Sequence of chain 1.A:
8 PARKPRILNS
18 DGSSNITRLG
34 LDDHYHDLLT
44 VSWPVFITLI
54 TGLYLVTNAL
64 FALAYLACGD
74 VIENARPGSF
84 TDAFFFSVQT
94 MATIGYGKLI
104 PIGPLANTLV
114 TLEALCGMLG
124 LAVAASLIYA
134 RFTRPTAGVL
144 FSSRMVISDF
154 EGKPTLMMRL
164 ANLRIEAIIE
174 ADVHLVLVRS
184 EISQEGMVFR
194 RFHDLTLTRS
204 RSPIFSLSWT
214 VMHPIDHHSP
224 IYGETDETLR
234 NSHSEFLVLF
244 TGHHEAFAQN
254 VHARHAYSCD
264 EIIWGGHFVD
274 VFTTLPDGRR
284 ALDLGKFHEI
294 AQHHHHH

This small molecule binds to this protein.
Small molecule (SMILES): C[N+](C)(C)CCOP(=O)(O)O

Sequence of chain 4.A:
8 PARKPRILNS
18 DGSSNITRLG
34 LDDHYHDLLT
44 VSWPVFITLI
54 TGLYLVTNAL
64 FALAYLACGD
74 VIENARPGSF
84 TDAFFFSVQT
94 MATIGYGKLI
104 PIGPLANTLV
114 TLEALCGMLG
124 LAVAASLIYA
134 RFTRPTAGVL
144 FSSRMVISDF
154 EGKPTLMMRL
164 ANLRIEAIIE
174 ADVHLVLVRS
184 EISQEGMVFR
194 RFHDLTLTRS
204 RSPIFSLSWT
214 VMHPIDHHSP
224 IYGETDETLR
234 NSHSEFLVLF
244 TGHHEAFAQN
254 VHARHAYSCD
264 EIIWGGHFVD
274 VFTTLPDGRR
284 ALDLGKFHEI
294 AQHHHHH

Binding-site contacts:
Ligand atom O3 contacts residue PHE195 of chain 4.A at 3.5 Å.
Ligand atom C1 contacts residue PHE195 of chain 4.A at 3.6 Å (hydrophobic).
Ligand atom P1 contacts residue SER211 of chain 1.A at 4.2 Å.
Ligand atom O4 contacts residue SER209 of chain 1.A at 2.5 Å (h-bond).
Ligand atom O4 contacts residue PHE208 of chain 1.A at 3.5 Å.
Ligand atom C3 contacts residue SER211 of chain 1.A at 3.1 Å.
Ligand atom C4 contacts residue TRP212 of chain 1.A at 3.3 Å (hydrophobic).
Ligand atom O4 contacts residue SER211 of chain 1.A at 4.2 Å.
Ligand atom C5 contacts residue ARG202 of chain 1.A at 3.6 Å.
Ligand atom O3 contacts residue SER209 of chain 1.A at 4.4 Å.
Ligand atom O2 contacts residue ILE207 of chain 1.A at 4.0 Å.
Ligand atom N1 contacts residue SER205 of chain 1.A at 4.0 Å.
Ligand atom C5 contacts residue TRP212 of chain 1.A at 4.3 Å (hydrophobic).
Ligand atom O2 contacts residue SER211 of chain 1.A at 3.7 Å.
Ligand atom C3 contacts residue TRP212 of chain 1.A at 3.5 Å (hydrophobic).
Ligand atom O2 contacts residue PHE208 of chain 1.A at 3.8 Å.
Ligand atom P1 contacts residue SER209 of chain 1.A at 4.0 Å.
Ligand atom O4 contacts residue LEU210 of chain 1.A at 2.5 Å (h-bond).
Ligand atom C5 contacts residue SER205 of chain 1.A at 4.5 Å.
Ligand atom C2 contacts residue PHE195 of chain 4.A at 3.4 Å (hydrophobic).
Ligand atom C5 contacts residue PHE195 of chain 4.A at 4.0 Å (hydrophobic).
Ligand atom C1 contacts residue SER205 of chain 1.A at 3.9 Å.
Ligand atom P1 contacts residue LEU210 of chain 1.A at 4.0 Å.
Ligand atom N1 contacts residue PHE195 of chain 4.A at 4.5 Å.
Ligand atom C1 contacts residue ILE207 of chain 1.A at 3.4 Å (hydrophobic).
Ligand atom N1 contacts residue TRP212 of chain 1.A at 4.1 Å.
Ligand atom N1 contacts residue SER211 of chain 1.A at 4.4 Å.
Ligand atom C2 contacts residue SER205 of chain 1.A at 4.2 Å.
Ligand atom O2 contacts residue SER209 of chain 1.A at 4.4 Å.
Ligand atom C4 contacts residue SER205 of chain 1.A at 3.0 Å.
Ligand atom C1 contacts residue PHE208 of chain 1.A at 4.5 Å (hydrophobic).
Ligand atom O1 contacts residue LEU210 of chain 1.A at 3.7 Å.
Ligand atom O1 contacts residue SER211 of chain 1.A at 3.5 Å (h-bond).